Sequence of chain 1.C:
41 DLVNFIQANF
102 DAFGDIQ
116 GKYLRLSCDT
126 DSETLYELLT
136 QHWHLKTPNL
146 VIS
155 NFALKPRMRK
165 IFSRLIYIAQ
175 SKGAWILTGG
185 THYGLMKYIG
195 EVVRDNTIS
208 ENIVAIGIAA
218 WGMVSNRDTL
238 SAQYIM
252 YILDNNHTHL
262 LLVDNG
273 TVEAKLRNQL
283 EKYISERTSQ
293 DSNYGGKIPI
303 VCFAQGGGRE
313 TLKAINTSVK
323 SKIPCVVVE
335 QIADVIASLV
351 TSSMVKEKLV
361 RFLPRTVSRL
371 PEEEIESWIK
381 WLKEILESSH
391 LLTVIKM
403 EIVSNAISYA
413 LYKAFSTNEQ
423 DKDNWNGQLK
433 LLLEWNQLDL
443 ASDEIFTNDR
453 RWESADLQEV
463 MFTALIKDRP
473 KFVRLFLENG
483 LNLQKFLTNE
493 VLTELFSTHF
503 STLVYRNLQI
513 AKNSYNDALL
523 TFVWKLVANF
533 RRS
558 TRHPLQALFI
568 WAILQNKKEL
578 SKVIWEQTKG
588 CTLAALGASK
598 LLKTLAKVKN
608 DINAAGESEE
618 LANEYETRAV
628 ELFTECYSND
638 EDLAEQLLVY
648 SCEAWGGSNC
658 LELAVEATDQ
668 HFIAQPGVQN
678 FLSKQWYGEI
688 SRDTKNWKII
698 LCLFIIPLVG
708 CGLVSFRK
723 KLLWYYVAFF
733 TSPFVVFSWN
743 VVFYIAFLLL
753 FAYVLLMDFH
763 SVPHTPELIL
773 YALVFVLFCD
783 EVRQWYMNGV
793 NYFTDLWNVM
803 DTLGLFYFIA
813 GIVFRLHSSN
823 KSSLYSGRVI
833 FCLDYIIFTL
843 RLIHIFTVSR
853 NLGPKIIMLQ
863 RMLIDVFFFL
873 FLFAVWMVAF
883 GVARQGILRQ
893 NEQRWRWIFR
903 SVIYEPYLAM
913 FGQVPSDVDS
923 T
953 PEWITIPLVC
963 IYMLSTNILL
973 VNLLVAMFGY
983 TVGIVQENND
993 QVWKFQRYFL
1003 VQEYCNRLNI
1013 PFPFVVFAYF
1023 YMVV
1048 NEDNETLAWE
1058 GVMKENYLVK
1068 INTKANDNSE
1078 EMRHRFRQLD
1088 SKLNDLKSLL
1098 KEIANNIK

Sequence of chain 1.B:
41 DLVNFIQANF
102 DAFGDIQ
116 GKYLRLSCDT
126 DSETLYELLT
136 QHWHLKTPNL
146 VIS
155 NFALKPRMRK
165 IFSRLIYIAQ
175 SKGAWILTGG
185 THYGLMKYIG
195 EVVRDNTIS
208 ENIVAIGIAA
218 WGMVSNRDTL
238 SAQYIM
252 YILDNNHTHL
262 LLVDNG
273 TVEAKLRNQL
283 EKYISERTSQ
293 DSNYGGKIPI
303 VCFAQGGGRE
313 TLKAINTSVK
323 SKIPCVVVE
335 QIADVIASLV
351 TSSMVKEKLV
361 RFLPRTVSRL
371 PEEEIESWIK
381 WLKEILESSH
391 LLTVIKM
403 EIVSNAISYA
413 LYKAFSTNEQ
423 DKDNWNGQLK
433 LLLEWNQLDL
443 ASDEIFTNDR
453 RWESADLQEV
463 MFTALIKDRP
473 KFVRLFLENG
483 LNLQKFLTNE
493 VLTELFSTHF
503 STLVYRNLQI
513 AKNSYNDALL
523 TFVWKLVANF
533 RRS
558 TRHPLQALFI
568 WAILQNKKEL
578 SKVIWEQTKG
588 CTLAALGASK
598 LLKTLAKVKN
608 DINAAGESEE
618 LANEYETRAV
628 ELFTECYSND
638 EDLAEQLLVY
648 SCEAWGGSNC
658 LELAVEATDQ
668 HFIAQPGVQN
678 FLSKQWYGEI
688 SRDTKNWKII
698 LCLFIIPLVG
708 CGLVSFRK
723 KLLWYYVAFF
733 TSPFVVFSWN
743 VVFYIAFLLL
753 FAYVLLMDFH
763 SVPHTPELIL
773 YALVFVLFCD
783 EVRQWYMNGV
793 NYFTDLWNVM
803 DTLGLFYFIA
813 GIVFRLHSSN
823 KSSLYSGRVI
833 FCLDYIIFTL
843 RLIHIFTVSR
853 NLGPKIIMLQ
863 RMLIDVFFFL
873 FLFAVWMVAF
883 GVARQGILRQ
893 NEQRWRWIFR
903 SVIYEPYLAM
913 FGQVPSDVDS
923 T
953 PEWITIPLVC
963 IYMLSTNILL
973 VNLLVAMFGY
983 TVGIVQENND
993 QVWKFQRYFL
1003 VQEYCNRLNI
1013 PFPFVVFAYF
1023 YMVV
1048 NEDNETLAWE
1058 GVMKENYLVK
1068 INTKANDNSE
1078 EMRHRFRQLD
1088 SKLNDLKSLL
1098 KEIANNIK

This protein binds this small molecule.
Small molecule (SMILES): CCCCCCCC(=O)OC[C@H](COP(=O)(O)O[C@@H]1[C@H](O)[C@H](O)[C@@H](OP(=O)(O)O)[C@H](OP(=O)(O)O)[C@H]1O)OC(=O)CCCCCCC

Binding-site contacts:
Ligand atom C8A contacts residue PHE701 of chain 1.C at 3.4 Å (hydrophobic).
Ligand atom C7A contacts residue VAL744 of chain 1.C at 3.8 Å (hydrophobic).
Ligand atom P5 contacts residue ARG689 of chain 1.C at 3.4 Å.
Ligand atom C7B contacts residue ILE747 of chain 1.C at 3.4 Å (hydrophobic).
Ligand atom O1B contacts residue ILE847 of chain 1.C at 3.8 Å.
Ligand atom C3A contacts residue PHE736 of chain 1.C at 3.8 Å (hydrophobic).
Ligand atom C6A contacts residue SER740 of chain 1.C at 3.7 Å.
Ligand atom O53 contacts residue LYS606 of chain 1.B at 2.6 Å (salt-bridge).
Ligand atom O41 contacts residue LYS606 of chain 1.B at 3.1 Å (salt-bridge).
Ligand atom O1A contacts residue ILE697 of chain 1.C at 3.5 Å.
Ligand atom C5A contacts residue SER740 of chain 1.C at 3.3 Å.
Ligand atom O52 contacts residue ARG999 of chain 1.C at 3.7 Å.
Ligand atom O1B contacts residue VAL850 of chain 1.C at 3.3 Å.
Ligand atom O3 contacts residue LYS606 of chain 1.B at 3.7 Å.
Ligand atom O11 contacts residue ASN853 of chain 1.C at 3.7 Å.
Ligand atom C1B contacts residue VAL850 of chain 1.C at 3.8 Å (hydrophobic).
Ligand atom C2A contacts residue PHE736 of chain 1.C at 3.8 Å (hydrophobic).
Ligand atom O53 contacts residue ARG689 of chain 1.C at 3.1 Å (salt-bridge).
Ligand atom C7A contacts residue SER740 of chain 1.C at 3.1 Å.
Ligand atom C4 contacts residue LYS606 of chain 1.B at 3.3 Å.
Ligand atom O42 contacts residue ARG852 of chain 1.C at 3.9 Å.
Ligand atom O43 contacts residue ARG852 of chain 1.C at 3.9 Å.
Ligand atom O2 contacts residue ASN693 of chain 1.C at 3.4 Å (h-bond).
Ligand atom P1 contacts residue SER851 of chain 1.C at 3.9 Å.
Ligand atom O6 contacts residue VAL850 of chain 1.C at 3.8 Å.
Ligand atom P4 contacts residue LYS606 of chain 1.B at 3.8 Å.
Ligand atom P5 contacts residue SER680 of chain 1.C at 3.9 Å.
Ligand atom O11 contacts residue ARG852 of chain 1.C at 2.9 Å (salt-bridge).
Ligand atom O3C contacts residue SER851 of chain 1.C at 3.8 Å.
Ligand atom P5 contacts residue LYS606 of chain 1.B at 3.9 Å.
Ligand atom C5A contacts residue VAL743 of chain 1.C at 3.9 Å (hydrophobic).
Ligand atom C8A contacts residue VAL744 of chain 1.C at 3.7 Å (hydrophobic).
Ligand atom C1C contacts residue SER851 of chain 1.C at 3.6 Å.
Ligand atom O11 contacts residue SER851 of chain 1.C at 2.5 Å (h-bond).
Ligand atom O12 contacts residue ASN853 of chain 1.C at 3.3 Å (h-bond).
Ligand atom O52 contacts residue ARG689 of chain 1.C at 2.7 Å (salt-bridge).
Ligand atom O4 contacts residue LYS606 of chain 1.B at 3.4 Å (salt-bridge).
Ligand atom O52 contacts residue SER680 of chain 1.C at 2.5 Å (h-bond).
Ligand atom C3B contacts residue ILE847 of chain 1.C at 3.5 Å (hydrophobic).
Ligand atom O3C contacts residue VAL850 of chain 1.C at 3.5 Å.